This protein binds this small molecule.
Small molecule (SMILES): [H]/N=C(/N)NCCC[C@H](N)c1nc(C(=O)OCC=C)cs1

Sequence of chain 1.A:
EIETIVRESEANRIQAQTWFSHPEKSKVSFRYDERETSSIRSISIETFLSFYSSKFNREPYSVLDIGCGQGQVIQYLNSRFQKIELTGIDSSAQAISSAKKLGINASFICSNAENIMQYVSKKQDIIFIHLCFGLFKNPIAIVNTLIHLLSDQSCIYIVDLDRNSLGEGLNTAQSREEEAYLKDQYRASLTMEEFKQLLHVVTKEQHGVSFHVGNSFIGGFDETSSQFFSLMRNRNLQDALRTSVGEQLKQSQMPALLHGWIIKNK

Binding-site contacts:
Ligand atom C4 contacts residue ASP33 of chain 1.A at 3.5 Å.
Ligand atom CB contacts residue LEU131 of chain 1.A at 3.6 Å (hydrophobic).
Ligand atom C2 contacts residue THR37 of chain 1.A at 3.7 Å.
Ligand atom C3 contacts residue TYR186 of chain 1.A at 3.7 Å (hydrophobic).
Ligand atom C6 contacts residue LEU161 of chain 1.A at 3.5 Å (hydrophobic).
Ligand atom N contacts residue ASP33 of chain 1.A at 3.6 Å.
Ligand atom CA contacts residue ASP33 of chain 1.A at 3.5 Å.
Ligand atom O7 contacts residue LEU161 of chain 1.A at 3.7 Å.
Ligand atom NE contacts residue ASP160 of chain 1.A at 2.9 Å (salt-bridge).
Ligand atom C1 contacts residue TYR32 of chain 1.A at 3.6 Å (hydrophobic).
Ligand atom O9 contacts residue LEU131 of chain 1.A at 3.5 Å.
Ligand atom CG contacts residue LEU131 of chain 1.A at 3.3 Å (hydrophobic).
Ligand atom CB contacts residue GLN185 of chain 1.A at 3.6 Å.
Ligand atom C1 contacts residue LEU182 of chain 1.A at 3.8 Å (hydrophobic).
Ligand atom C5 contacts residue MET254 of chain 1.A at 3.5 Å (hydrophobic).
Ligand atom N contacts residue LEU131 of chain 1.A at 3.0 Å (h-bond).
Ligand atom S5 contacts residue ASP33 of chain 1.A at 3.7 Å.
Ligand atom CB contacts residue PHE20 of chain 1.A at 3.6 Å (hydrophobic).
Ligand atom S5 contacts residue TYR181 of chain 1.A at 3.0 Å (h-bond).
Ligand atom C2 contacts residue LEU161 of chain 1.A at 3.8 Å (hydrophobic).
Ligand atom CB contacts residue TYR181 of chain 1.A at 3.6 Å (hydrophobic).
Ligand atom O9 contacts residue THR37 of chain 1.A at 3.5 Å.
Ligand atom NH2 contacts residue GLY134 of chain 1.A at 3.5 Å.
Ligand atom CZ contacts residue SER189 of chain 1.A at 3.8 Å.
Ligand atom N3 contacts residue THR37 of chain 1.A at 3.8 Å.
Ligand atom CG contacts residue GLN185 of chain 1.A at 3.6 Å.
Ligand atom NH2 contacts residue SER189 of chain 1.A at 3.0 Å (h-bond).
Ligand atom NH2 contacts residue ASP160 of chain 1.A at 2.9 Å (salt-bridge).
Ligand atom CZ contacts residue ASP160 of chain 1.A at 3.5 Å.
Ligand atom CA contacts residue TYR181 of chain 1.A at 3.2 Å (hydrophobic).
Ligand atom CZ contacts residue GLN185 of chain 1.A at 3.8 Å.
Ligand atom NH1 contacts residue SER189 of chain 1.A at 3.8 Å.
Ligand atom C4 contacts residue TYR181 of chain 1.A at 3.5 Å (hydrophobic).
Ligand atom CA contacts residue LEU131 of chain 1.A at 3.8 Å (hydrophobic).
Ligand atom C5 contacts residue PRO255 of chain 1.A at 3.5 Å (hydrophobic).
Ligand atom CD contacts residue LEU135 of chain 1.A at 3.6 Å (hydrophobic).
Ligand atom CD contacts residue LEU131 of chain 1.A at 3.3 Å (hydrophobic).
Ligand atom CD contacts residue GLN185 of chain 1.A at 3.5 Å.
Ligand atom NH1 contacts residue GLN185 of chain 1.A at 2.9 Å (h-bond).
Ligand atom C6 contacts residue THR37 of chain 1.A at 3.5 Å.